The small molecule below binds the protein below.
Small molecule (SMILES): CCN(C[C@@](O)(CNC(=O)c1cnn(-c2ccc(F)cc2)c1N)C(F)(F)F)C(=O)c1c(Cl)cccc1Cl

Binding-site contacts:
Ligand atom C12 contacts residue ARG91 of chain 1.A at 3.3 Å.
Ligand atom C22 contacts residue TYR215 of chain 1.A at 3.2 Å (hydrophobic).
Ligand atom F2 contacts residue LEU43 of chain 1.A at 3.6 Å.
Ligand atom C2 contacts residue ASN44 of chain 1.A at 3.4 Å.
Ligand atom C9 contacts residue PHE103 of chain 1.A at 3.6 Å (hydrophobic).
Ligand atom C17 contacts residue GLN122 of chain 1.A at 3.5 Å.
Ligand atom N5 contacts residue MET84 of chain 1.A at 3.3 Å (h-bond).
Ligand atom F4 contacts residue ASN44 of chain 1.A at 3.2 Å.
Ligand atom C3 contacts residue ASN44 of chain 1.A at 3.1 Å.
Ligand atom C7 contacts residue PHE103 of chain 1.A at 3.4 Å (hydrophobic).
Ligand atom F3 contacts residue MET81 of chain 1.A at 3.3 Å.
Ligand atom O1 contacts residue ASN44 of chain 1.A at 2.7 Å (h-bond).
Ligand atom O3 contacts residue GLN122 of chain 1.A at 2.7 Å (h-bond).
Ligand atom C10 contacts residue GLN50 of chain 1.A at 3.1 Å.
Ligand atom C11 contacts residue PHE103 of chain 1.A at 3.2 Å (hydrophobic).
Ligand atom CL1 contacts residue LEU43 of chain 1.A at 3.2 Å.
Ligand atom O2 contacts residue PHE103 of chain 1.A at 3.6 Å.
Ligand atom C13 contacts residue ARG91 of chain 1.A at 3.4 Å.
Ligand atom C6 contacts residue PHE103 of chain 1.A at 3.5 Å (hydrophobic).
Ligand atom F4 contacts residue LEU233 of chain 1.A at 3.5 Å.
Ligand atom C18 contacts residue GLN122 of chain 1.A at 3.6 Å.
Ligand atom F2 contacts residue LEU233 of chain 1.A at 3.6 Å.
Ligand atom C21 contacts residue TYR215 of chain 1.A at 3.6 Å (hydrophobic).
Ligand atom F3 contacts residue TRP80 of chain 1.A at 3.6 Å.
Ligand atom O1 contacts residue LEU43 of chain 1.A at 3.0 Å.
Ligand atom C12 contacts residue PHE103 of chain 1.A at 3.4 Å (hydrophobic).
Ligand atom N3 contacts residue GLN50 of chain 1.A at 3.3 Å (h-bond).
Ligand atom CL2 contacts residue CYS216 of chain 1.A at 3.2 Å.
Ligand atom CL2 contacts residue TYR215 of chain 1.A at 2.6 Å.
Ligand atom F1 contacts residue ARG91 of chain 1.A at 2.9 Å.
Ligand atom O2 contacts residue MET126 of chain 1.A at 3.5 Å.
Ligand atom F1 contacts residue ALA87 of chain 1.A at 3.4 Å.
Ligand atom F2 contacts residue GLY47 of chain 1.A at 3.6 Å.
Ligand atom C15 contacts residue GLN50 of chain 1.A at 3.3 Å.
Ligand atom C23 contacts residue GLN122 of chain 1.A at 3.6 Å.
Ligand atom C11 contacts residue GLN50 of chain 1.A at 3.2 Å.
Ligand atom CL2 contacts residue GLN122 of chain 1.A at 3.5 Å.
Ligand atom C4 contacts residue ASN44 of chain 1.A at 3.4 Å.
Ligand atom N4 contacts residue GLN50 of chain 1.A at 3.6 Å (h-bond).
Ligand atom C12 contacts residue GLN50 of chain 1.A at 3.5 Å.

Sequence of chain 1.A:
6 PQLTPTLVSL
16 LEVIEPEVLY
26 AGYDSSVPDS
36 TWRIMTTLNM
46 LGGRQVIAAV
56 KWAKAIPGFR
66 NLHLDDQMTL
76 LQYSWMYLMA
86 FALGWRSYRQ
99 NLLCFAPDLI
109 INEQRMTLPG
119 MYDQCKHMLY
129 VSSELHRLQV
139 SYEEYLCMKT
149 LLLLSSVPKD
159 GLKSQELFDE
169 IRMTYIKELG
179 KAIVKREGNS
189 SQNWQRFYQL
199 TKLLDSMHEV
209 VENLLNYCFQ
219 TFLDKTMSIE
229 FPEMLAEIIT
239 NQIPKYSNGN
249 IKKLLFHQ